The protein below binds the small molecule below.
Small molecule (SMILES): CC(=O)N[C@@H]1[C@@H](O)[C@H](O)[C@@H](CO)O[C@H]1O

Binding-site contacts:
Ligand atom C5 contacts residue SER284 of chain 38.E at 4.5 Å.
Ligand atom C6 contacts residue SER284 of chain 38.E at 3.2 Å.
Ligand atom O4 contacts residue ASN318 of chain 38.E at 4.4 Å.
Ligand atom O6 contacts residue SER284 of chain 38.E at 2.9 Å (h-bond).
Ligand atom O6 contacts residue ASN318 of chain 38.E at 3.3 Å.
Ligand atom C6 contacts residue ASN318 of chain 38.E at 3.3 Å.
Ligand atom O5 contacts residue SER284 of chain 38.E at 4.4 Å.

Sequence of chain 38.E:
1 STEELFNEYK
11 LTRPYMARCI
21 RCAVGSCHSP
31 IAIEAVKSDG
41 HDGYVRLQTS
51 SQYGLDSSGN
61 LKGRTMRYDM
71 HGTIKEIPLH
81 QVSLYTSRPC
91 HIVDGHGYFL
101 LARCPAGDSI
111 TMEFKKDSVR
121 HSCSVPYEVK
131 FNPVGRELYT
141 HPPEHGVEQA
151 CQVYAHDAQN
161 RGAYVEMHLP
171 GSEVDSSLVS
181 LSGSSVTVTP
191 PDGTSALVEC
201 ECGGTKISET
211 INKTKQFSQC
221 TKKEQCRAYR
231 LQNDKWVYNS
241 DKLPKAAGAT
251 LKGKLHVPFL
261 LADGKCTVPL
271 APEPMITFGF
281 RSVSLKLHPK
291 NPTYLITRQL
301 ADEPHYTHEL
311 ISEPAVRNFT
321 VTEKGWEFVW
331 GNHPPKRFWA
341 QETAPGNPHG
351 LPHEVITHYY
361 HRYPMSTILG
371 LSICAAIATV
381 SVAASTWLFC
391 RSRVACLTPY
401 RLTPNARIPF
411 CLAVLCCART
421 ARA